The small molecule below binds the protein below.
Small molecule (SMILES): CC(=O)N[C@H]1[C@H](O[C@H]2[C@H](O)[C@@H](NC(C)=O)CO[C@@H]2CO)O[C@H](CO)[C@@H](O[C@@H]2O[C@H](CO[C@H]3O[C@H](CO)[C@@H](O)[C@H](O)[C@@H]3O[C@@H]3O[C@H](CO)[C@@H](O)[C@H](O)[C@H]3NC(C)=O)[C@@H](O)[C@H](O[C@H]3O[C@H](CO)[C@@H](O)[C@H](O)[C@@H]3O[C@@H]3O[C@H](CO)[C@@H](O[C@@H]4O[C@H](CO)[C@H](O)[C@H](O)[C@H]4O)[C@H](O)[C@H]3NC(C)=O)[C@@H]2O)[C@@H]1O

Sequence of chain 2.E:
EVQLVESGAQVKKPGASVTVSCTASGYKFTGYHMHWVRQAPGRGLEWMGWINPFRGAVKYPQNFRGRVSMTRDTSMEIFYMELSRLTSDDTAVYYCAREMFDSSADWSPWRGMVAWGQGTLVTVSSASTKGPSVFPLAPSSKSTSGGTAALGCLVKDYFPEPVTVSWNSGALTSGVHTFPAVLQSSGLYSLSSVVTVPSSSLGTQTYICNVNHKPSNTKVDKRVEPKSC

Sequence of chain 2.B:
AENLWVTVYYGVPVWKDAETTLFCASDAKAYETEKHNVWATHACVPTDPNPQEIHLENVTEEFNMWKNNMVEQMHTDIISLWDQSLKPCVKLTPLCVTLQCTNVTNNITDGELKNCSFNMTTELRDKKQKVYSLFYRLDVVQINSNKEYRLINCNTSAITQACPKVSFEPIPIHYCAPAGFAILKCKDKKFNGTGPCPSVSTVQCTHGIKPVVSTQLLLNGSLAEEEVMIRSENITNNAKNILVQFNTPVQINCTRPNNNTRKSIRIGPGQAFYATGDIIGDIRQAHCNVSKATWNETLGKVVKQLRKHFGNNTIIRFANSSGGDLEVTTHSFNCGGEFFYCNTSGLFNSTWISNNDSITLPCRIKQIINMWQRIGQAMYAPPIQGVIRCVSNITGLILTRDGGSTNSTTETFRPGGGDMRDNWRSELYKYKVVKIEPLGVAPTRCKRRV

Binding-site contacts:
Ligand atom C5 contacts residue ASN167 of chain 2.B at 3.7 Å.
Ligand atom C6 contacts residue THR19 of chain 2.E at 3.7 Å.
Ligand atom C8 contacts residue ARG278 of chain 3.B at 3.2 Å.
Ligand atom C6 contacts residue GLY336 of chain 2.B at 4.3 Å.
Ligand atom C1 contacts residue TYR80 of chain 2.E at 3.7 Å (hydrophobic).
Ligand atom N2 contacts residue ASN167 of chain 2.B at 2.5 Å (h-bond).
Ligand atom N2 contacts residue ARG278 of chain 3.B at 3.8 Å.
Ligand atom O5 contacts residue THR168 of chain 2.B at 3.9 Å.
Ligand atom C7 contacts residue ASN167 of chain 2.B at 3.0 Å.
Ligand atom C3 contacts residue TYR80 of chain 2.E at 4.5 Å (hydrophobic).
Ligand atom C8 contacts residue ASN167 of chain 2.B at 4.1 Å.
Ligand atom O7 contacts residue ARG162 of chain 2.B at 3.0 Å (salt-bridge).
Ligand atom C3 contacts residue ASN167 of chain 2.B at 3.6 Å.
Ligand atom C7 contacts residue ARG162 of chain 2.B at 4.0 Å.
Ligand atom O4 contacts residue ASP73 of chain 2.E at 3.1 Å (salt-bridge).
Ligand atom C4 contacts residue ASN167 of chain 2.B at 4.3 Å.
Ligand atom O5 contacts residue ARG162 of chain 2.B at 4.4 Å.
Ligand atom C5 contacts residue ASP73 of chain 2.E at 3.6 Å.
Ligand atom O5 contacts residue ASP73 of chain 2.E at 3.3 Å (salt-bridge).
Ligand atom O5 contacts residue ASN167 of chain 2.B at 2.5 Å (h-bond).
Ligand atom C4 contacts residue TYR80 of chain 2.E at 4.3 Å (hydrophobic).
Ligand atom C7 contacts residue ARG278 of chain 3.B at 3.8 Å.
Ligand atom O7 contacts residue ASN167 of chain 2.B at 3.2 Å (h-bond).
Ligand atom C6 contacts residue ASP73 of chain 2.E at 4.4 Å.
Ligand atom C1 contacts residue ASP73 of chain 2.E at 3.0 Å.
Ligand atom C5 contacts residue TYR80 of chain 2.E at 4.2 Å (hydrophobic).
Ligand atom C2 contacts residue ARG162 of chain 2.B at 4.2 Å.
Ligand atom O4 contacts residue TYR80 of chain 2.E at 3.2 Å (h-bond).
Ligand atom O6 contacts residue ILE164 of chain 2.B at 4.0 Å.
Ligand atom C1 contacts residue ARG162 of chain 2.B at 4.2 Å.
Ligand atom C2 contacts residue ASN167 of chain 2.B at 2.3 Å.
Ligand atom C1 contacts residue ASN167 of chain 2.B at 1.4 Å.
Ligand atom C2 contacts residue ASP73 of chain 2.E at 4.4 Å.
Ligand atom O4 contacts residue SER75 of chain 2.E at 4.2 Å.
Ligand atom O6 contacts residue THR19 of chain 2.E at 3.7 Å.
Ligand atom C1 contacts residue ARG278 of chain 3.B at 4.5 Å.
Ligand atom N2 contacts residue MET76 of chain 2.E at 4.5 Å.
Ligand atom C1 contacts residue THR168 of chain 2.B at 4.0 Å.
Ligand atom C5 contacts residue SER75 of chain 2.E at 4.1 Å.

Sequence of chain 3.B:
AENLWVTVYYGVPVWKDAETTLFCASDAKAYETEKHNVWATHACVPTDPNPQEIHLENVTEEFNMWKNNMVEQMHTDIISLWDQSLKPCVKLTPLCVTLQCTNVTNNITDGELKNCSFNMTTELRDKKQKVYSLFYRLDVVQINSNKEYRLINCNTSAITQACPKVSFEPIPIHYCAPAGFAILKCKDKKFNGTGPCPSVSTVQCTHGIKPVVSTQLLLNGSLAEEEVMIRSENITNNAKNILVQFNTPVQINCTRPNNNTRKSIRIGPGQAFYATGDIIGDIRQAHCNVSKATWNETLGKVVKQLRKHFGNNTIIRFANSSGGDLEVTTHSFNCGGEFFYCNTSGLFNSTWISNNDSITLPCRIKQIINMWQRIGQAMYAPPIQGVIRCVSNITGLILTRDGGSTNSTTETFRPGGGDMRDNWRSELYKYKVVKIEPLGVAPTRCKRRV